Binding-site contacts:
Ligand atom OAE contacts residue LYS129 of chain 2.A at 3.7 Å.
Ligand atom OAD contacts residue LYS129 of chain 2.A at 2.7 Å (salt-bridge).
Ligand atom CAF contacts residue ARG122 of chain 2.A at 3.5 Å.
Ligand atom PAJ contacts residue LYS129 of chain 2.A at 3.8 Å.
Ligand atom CAG contacts residue FMN1 of chain 12.C at 3.3 Å.
Ligand atom OAC contacts residue ARG185 of chain 12.A at 3.0 Å (salt-bridge).
Ligand atom OAE contacts residue GLU140 of chain 10.A at 2.5 Å (salt-bridge).
Ligand atom OAD contacts residue GLU140 of chain 10.A at 3.8 Å.
Ligand atom PAJ contacts residue GLU140 of chain 10.A at 3.5 Å.
Ligand atom CAI contacts residue FMN1 of chain 12.C at 3.5 Å.
Ligand atom PAJ contacts residue TYR169 of chain 12.A at 3.7 Å.
Ligand atom CAA contacts residue TRP200 of chain 12.A at 3.7 Å (hydrophobic).
Ligand atom OAH contacts residue GLY91 of chain 2.A at 3.9 Å.
Ligand atom CAB contacts residue TRP200 of chain 12.A at 3.7 Å (hydrophobic).
Ligand atom OAH contacts residue SER90 of chain 2.A at 2.9 Å (h-bond).
Ligand atom CAF contacts residue ALA89 of chain 2.A at 3.6 Å (hydrophobic).
Ligand atom CAA contacts residue TRP84 of chain 2.A at 3.4 Å (hydrophobic).
Ligand atom OAC contacts residue ARG139 of chain 10.A at 3.0 Å (salt-bridge).
Ligand atom PAJ contacts residue SER90 of chain 2.A at 3.7 Å.
Ligand atom OAH contacts residue ARG122 of chain 2.A at 3.5 Å (salt-bridge).
Ligand atom CAB contacts residue TYR169 of chain 12.A at 3.8 Å (hydrophobic).
Ligand atom PAJ contacts residue ARG122 of chain 2.A at 3.8 Å.
Ligand atom CAG contacts residue ARG122 of chain 2.A at 3.7 Å.
Ligand atom PAJ contacts residue GLY91 of chain 2.A at 3.9 Å.
Ligand atom CAA contacts residue ALA89 of chain 2.A at 3.8 Å (hydrophobic).
Ligand atom CAG contacts residue SER90 of chain 2.A at 3.9 Å.
Ligand atom OAE contacts residue ARG122 of chain 2.A at 3.0 Å (salt-bridge).
Ligand atom PAJ contacts residue ARG185 of chain 12.A at 3.6 Å.
Ligand atom OAD contacts residue ARG185 of chain 12.A at 2.6 Å (salt-bridge).
Ligand atom CAI contacts residue SER90 of chain 2.A at 3.7 Å.
Ligand atom OAE contacts residue ARG139 of chain 10.A at 3.5 Å (salt-bridge).
Ligand atom OAD contacts residue SER90 of chain 2.A at 3.6 Å.
Ligand atom CAB contacts residue SER90 of chain 2.A at 3.9 Å.
Ligand atom CAA contacts residue FMN1 of chain 12.C at 3.7 Å.
Ligand atom CAB contacts residue FMN1 of chain 12.C at 3.8 Å.
Ligand atom OAC contacts residue TYR169 of chain 12.A at 2.8 Å (h-bond).
Ligand atom CAF contacts residue FMN1 of chain 12.C at 3.3 Å.
Ligand atom OAH contacts residue TYR169 of chain 12.A at 3.7 Å.
Ligand atom OAD contacts residue GLY91 of chain 2.A at 2.8 Å (h-bond).
Ligand atom CAG contacts residue TYR169 of chain 12.A at 3.6 Å (hydrophobic).

Sequence of chain 2.A:
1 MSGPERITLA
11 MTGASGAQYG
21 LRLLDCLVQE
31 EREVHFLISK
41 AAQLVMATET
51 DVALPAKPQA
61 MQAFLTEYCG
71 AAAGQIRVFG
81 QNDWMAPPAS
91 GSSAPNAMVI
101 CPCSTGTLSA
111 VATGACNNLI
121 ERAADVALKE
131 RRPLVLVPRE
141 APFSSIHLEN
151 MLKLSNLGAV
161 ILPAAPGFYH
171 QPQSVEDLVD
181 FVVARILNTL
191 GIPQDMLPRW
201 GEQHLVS

Sequence of chain 10.A:
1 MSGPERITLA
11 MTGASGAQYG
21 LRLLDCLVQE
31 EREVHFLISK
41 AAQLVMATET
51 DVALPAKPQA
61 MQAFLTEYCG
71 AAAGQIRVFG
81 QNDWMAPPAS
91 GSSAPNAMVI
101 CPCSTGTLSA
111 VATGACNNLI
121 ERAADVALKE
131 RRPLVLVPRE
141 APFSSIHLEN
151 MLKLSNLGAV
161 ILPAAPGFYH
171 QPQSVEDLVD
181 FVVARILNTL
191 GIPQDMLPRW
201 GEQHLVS

A protein and the small-molecule ligand that binds it are described below.
Small molecule (SMILES): CC(C)=CCOP(=O)(O)O

Sequence of chain 12.A:
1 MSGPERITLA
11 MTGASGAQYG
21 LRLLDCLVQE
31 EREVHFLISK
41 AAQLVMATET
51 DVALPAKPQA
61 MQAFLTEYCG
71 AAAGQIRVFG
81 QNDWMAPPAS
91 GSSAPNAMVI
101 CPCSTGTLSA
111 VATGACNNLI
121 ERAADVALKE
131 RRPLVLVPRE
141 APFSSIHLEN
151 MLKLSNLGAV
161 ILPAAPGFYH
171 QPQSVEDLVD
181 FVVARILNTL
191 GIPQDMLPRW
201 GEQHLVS